Binding-site contacts:
Ligand atom C5 contacts residue HIS1095 of chain 1.E at 4.3 Å.
Ligand atom O4 contacts residue HIS1095 of chain 1.E at 4.1 Å.
Ligand atom N2 contacts residue THR1094 of chain 1.E at 4.5 Å.
Ligand atom O5 contacts residue HIS1095 of chain 1.E at 4.0 Å.
Ligand atom C1 contacts residue PHE1097 of chain 1.E at 4.0 Å (hydrophobic).
Ligand atom C6 contacts residue PHE1097 of chain 1.E at 3.8 Å (hydrophobic).
Ligand atom C4 contacts residue ASN1092 of chain 1.E at 4.2 Å.
Ligand atom C5 contacts residue PHE1097 of chain 1.E at 4.1 Å (hydrophobic).
Ligand atom N2 contacts residue HIS1095 of chain 1.E at 4.3 Å.
Ligand atom O5 contacts residue ASN1092 of chain 1.E at 2.4 Å (h-bond).
Ligand atom N2 contacts residue ASN1092 of chain 1.E at 3.2 Å (h-bond).
Ligand atom C2 contacts residue HIS1095 of chain 1.E at 4.4 Å.
Ligand atom C1 contacts residue HIS1095 of chain 1.E at 3.3 Å.
Ligand atom O5 contacts residue PHE1097 of chain 1.E at 3.1 Å.
Ligand atom C3 contacts residue ASN1092 of chain 1.E at 3.9 Å.
Ligand atom C7 contacts residue ASN1092 of chain 1.E at 3.9 Å.
Ligand atom O6 contacts residue PHE1097 of chain 1.E at 3.6 Å.
Ligand atom C2 contacts residue ASN1092 of chain 1.E at 2.6 Å.
Ligand atom C1 contacts residue ASN1092 of chain 1.E at 1.5 Å.
Ligand atom O3 contacts residue ASN1092 of chain 1.E at 4.4 Å.
Ligand atom O6 contacts residue HIS1095 of chain 1.E at 4.5 Å.
Ligand atom C8 contacts residue THR1094 of chain 1.E at 4.4 Å.
Ligand atom O7 contacts residue ASN1092 of chain 1.E at 3.1 Å (h-bond).
Ligand atom C5 contacts residue ASN1092 of chain 1.E at 3.5 Å.

The small molecule below binds the protein below.
Small molecule (SMILES): CC(=O)N[C@@H]1[C@@H](O)[C@H](O)[C@@H](CO)O[C@H]1O

Sequence of chain 1.E:
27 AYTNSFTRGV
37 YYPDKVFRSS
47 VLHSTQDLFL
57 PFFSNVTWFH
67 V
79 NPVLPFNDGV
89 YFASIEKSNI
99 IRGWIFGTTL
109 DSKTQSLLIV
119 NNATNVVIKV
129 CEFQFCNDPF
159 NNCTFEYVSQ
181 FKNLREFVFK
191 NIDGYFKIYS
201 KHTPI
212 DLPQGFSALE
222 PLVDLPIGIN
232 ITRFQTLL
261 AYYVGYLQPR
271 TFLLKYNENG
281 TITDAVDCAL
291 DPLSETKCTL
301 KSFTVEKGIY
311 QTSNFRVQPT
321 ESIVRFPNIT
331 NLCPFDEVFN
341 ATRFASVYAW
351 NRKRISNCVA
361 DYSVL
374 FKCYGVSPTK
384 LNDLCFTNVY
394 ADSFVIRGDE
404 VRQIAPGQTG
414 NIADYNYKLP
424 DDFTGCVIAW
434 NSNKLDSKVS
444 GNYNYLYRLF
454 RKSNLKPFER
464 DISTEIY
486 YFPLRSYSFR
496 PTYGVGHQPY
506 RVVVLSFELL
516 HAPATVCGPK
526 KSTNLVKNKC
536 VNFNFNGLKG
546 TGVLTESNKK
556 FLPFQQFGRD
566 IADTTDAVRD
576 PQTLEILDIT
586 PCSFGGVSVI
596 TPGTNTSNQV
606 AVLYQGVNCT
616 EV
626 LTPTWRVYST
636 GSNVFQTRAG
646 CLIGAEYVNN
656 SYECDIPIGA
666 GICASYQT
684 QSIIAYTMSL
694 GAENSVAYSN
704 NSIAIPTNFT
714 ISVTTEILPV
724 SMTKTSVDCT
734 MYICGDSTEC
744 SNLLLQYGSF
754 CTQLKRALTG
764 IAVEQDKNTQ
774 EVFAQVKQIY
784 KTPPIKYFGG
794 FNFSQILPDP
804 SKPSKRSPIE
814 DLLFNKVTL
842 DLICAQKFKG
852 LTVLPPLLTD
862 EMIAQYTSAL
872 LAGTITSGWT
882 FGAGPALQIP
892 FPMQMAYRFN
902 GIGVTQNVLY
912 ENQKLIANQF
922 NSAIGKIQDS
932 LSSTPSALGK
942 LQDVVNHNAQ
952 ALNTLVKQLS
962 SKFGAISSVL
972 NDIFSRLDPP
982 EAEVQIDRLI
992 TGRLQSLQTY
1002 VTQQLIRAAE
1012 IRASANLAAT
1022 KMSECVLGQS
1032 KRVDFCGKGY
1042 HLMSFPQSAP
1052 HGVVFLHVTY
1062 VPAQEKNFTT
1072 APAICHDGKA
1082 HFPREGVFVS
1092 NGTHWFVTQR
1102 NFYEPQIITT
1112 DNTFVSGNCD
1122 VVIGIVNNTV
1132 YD